Sequence of chain 1.H:
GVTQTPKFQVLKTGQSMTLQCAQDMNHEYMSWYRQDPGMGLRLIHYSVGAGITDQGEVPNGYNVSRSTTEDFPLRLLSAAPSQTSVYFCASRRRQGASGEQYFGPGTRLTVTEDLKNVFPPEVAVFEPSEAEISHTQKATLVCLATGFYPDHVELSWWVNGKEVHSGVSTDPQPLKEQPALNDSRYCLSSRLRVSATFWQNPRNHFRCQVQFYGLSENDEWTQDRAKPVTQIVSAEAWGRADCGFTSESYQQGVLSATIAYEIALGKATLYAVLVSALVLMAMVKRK

Sequence of chain 1.F:
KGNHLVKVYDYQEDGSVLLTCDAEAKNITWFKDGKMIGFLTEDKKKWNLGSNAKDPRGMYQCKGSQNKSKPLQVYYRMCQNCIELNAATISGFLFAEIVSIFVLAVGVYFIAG

Binding-site contacts:
Ligand atom C12 contacts residue GLY117 of chain 1.F at 4.5 Å.
Ligand atom C1 contacts residue GLY117 of chain 1.F at 4.3 Å.
Ligand atom C15 contacts residue ALA281 of chain 1.H at 4.4 Å (hydrophobic).
Ligand atom C16 contacts residue ALA281 of chain 1.H at 4.3 Å (hydrophobic).
Ligand atom C5 contacts residue SER277 of chain 1.H at 4.1 Å.
Ligand atom O1 contacts residue LYS30 of chain 1.B at 2.8 Å (salt-bridge).
Ligand atom C18 contacts residue TYR33 of chain 1.B at 3.6 Å (hydrophobic).
Ligand atom C3 contacts residue LYS30 of chain 1.B at 3.6 Å.
Ligand atom C8 contacts residue TYR33 of chain 1.B at 4.0 Å (hydrophobic).
Ligand atom C7 contacts residue SER277 of chain 1.H at 4.3 Å.
Ligand atom C23 contacts residue ALA285 of chain 1.H at 4.0 Å (hydrophobic).
Ligand atom C6 contacts residue SER277 of chain 1.H at 3.5 Å.
Ligand atom C7 contacts residue ALA278 of chain 1.H at 4.0 Å (hydrophobic).
Ligand atom C21 contacts residue GLY37 of chain 1.B at 4.2 Å.
Ligand atom C18 contacts residue LEU34 of chain 1.B at 4.5 Å (hydrophobic).
Ligand atom C6 contacts residue TYR33 of chain 1.B at 4.0 Å (hydrophobic).
Ligand atom C26 contacts residue PHE40 of chain 1.B at 3.7 Å (hydrophobic).
Ligand atom C4 contacts residue LYS30 of chain 1.B at 3.2 Å.
Ligand atom C16 contacts residue TYR282 of chain 1.H at 3.6 Å (hydrophobic).
Ligand atom C26 contacts residue ILE41 of chain 1.B at 4.4 Å (hydrophobic).
Ligand atom C10 contacts residue LEU34 of chain 1.B at 4.2 Å (hydrophobic).
Ligand atom C4 contacts residue SER277 of chain 1.H at 4.2 Å.
Ligand atom C7 contacts residue TYR33 of chain 1.B at 3.8 Å (hydrophobic).
Ligand atom C12 contacts residue ALA121 of chain 1.F at 4.3 Å (hydrophobic).
Ligand atom C27 contacts residue GLY37 of chain 1.B at 4.0 Å.
Ligand atom C15 contacts residue TYR33 of chain 1.B at 4.0 Å (hydrophobic).
Ligand atom C24 contacts residue ALA285 of chain 1.H at 3.8 Å (hydrophobic).
Ligand atom C22 contacts residue ALA121 of chain 1.F at 3.8 Å (hydrophobic).
Ligand atom C19 contacts residue LEU34 of chain 1.B at 2.7 Å (hydrophobic).
Ligand atom C15 contacts residue TYR282 of chain 1.H at 3.9 Å (hydrophobic).
Ligand atom C17 contacts residue ALA281 of chain 1.H at 4.3 Å (hydrophobic).
Ligand atom C14 contacts residue ALA281 of chain 1.H at 4.3 Å (hydrophobic).
Ligand atom C3 contacts residue SER277 of chain 1.H at 4.5 Å.
Ligand atom C2 contacts residue ALA113 of chain 1.F at 4.0 Å (hydrophobic).
Ligand atom C21 contacts residue ALA121 of chain 1.F at 4.3 Å (hydrophobic).

Sequence of chain 1.B:
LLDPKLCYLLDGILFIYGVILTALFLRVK

The small molecule below binds the protein below.
Small molecule (SMILES): CC(C)CCC[C@@H](C)[C@H]1CC[C@H]2[C@@H]3CC=C4C[C@@H](O)CC[C@]4(C)[C@H]3CC[C@]12C